Sequence of chain 1.B:
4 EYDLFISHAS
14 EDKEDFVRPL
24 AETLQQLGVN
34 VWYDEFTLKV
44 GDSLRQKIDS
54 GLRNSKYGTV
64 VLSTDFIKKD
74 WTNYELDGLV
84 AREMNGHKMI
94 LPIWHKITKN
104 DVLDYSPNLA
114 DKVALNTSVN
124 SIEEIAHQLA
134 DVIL

The protein below binds the small molecule below.
Small molecule (SMILES): Nc1cccc2cc[n+]([C@@H]3O[C@H](COP(=O)(O)OP(=O)(O)OC[C@H]4O[C@@H](n5cnc6c(N)ncnc65)[C@H](O)[C@@H]4O)[C@@H](O)[C@H]3O)cc12

Binding-site contacts:
Ligand atom O1 contacts residue LYS72 of chain 1.B at 4.0 Å.
Ligand atom O12 contacts residue ASP37 of chain 1.B at 4.0 Å.
Ligand atom O8 contacts residue LYS72 of chain 1.B at 2.8 Å (salt-bridge).
Ligand atom N6 contacts residue LEU41 of chain 1.B at 3.8 Å.
Ligand atom C17 contacts residue LEU41 of chain 1.B at 4.1 Å (hydrophobic).
Ligand atom O8 contacts residue SER13 of chain 1.B at 2.7 Å (h-bond).
Ligand atom C2 contacts residue ASP37 of chain 1.B at 4.0 Å.
Ligand atom O10 contacts residue TRP74 of chain 1.B at 3.6 Å.
Ligand atom O9 contacts residue TRP74 of chain 1.B at 4.1 Å.
Ligand atom C3 contacts residue HIS11 of chain 1.B at 3.6 Å.
Ligand atom P1 contacts residue LYS72 of chain 1.B at 4.1 Å.
Ligand atom O11 contacts residue GLU78 of chain 1.B at 3.3 Å (salt-bridge).
Ligand atom P contacts residue SER13 of chain 1.B at 4.0 Å.
Ligand atom O9 contacts residue LYS72 of chain 1.B at 3.2 Å (salt-bridge).
Ligand atom C20 contacts residue LEU47 of chain 1.B at 4.0 Å (hydrophobic).
Ligand atom C21 contacts residue LEU47 of chain 1.B at 4.2 Å (hydrophobic).
Ligand atom C1 contacts residue GLU78 of chain 1.B at 3.8 Å.
Ligand atom N6 contacts residue ASP37 of chain 1.B at 3.4 Å (salt-bridge).
Ligand atom C23 contacts residue TRP74 of chain 1.B at 3.6 Å (hydrophobic).
Ligand atom C22 contacts residue TRP74 of chain 1.B at 3.7 Å (hydrophobic).
Ligand atom C15 contacts residue ASP37 of chain 1.B at 3.8 Å.
Ligand atom C2 contacts residue GLU78 of chain 1.B at 3.9 Å.
Ligand atom P contacts residue LYS72 of chain 1.B at 3.4 Å.
Ligand atom C1 contacts residue ASP37 of chain 1.B at 3.7 Å.
Ligand atom O11 contacts residue ILE9 of chain 1.B at 4.1 Å.
Ligand atom O2 contacts residue TRP74 of chain 1.B at 3.7 Å.
Ligand atom O7 contacts residue SER13 of chain 1.B at 3.8 Å.
Ligand atom C19 contacts residue LEU47 of chain 1.B at 4.2 Å (hydrophobic).
Ligand atom O7 contacts residue LYS72 of chain 1.B at 3.1 Å (salt-bridge).
Ligand atom C3 contacts residue GLU78 of chain 1.B at 4.0 Å.
Ligand atom C2 contacts residue HIS11 of chain 1.B at 3.8 Å.
Ligand atom C contacts residue GLU78 of chain 1.B at 3.8 Å.
Ligand atom O1 contacts residue SER13 of chain 1.B at 4.2 Å.
Ligand atom O contacts residue TRP74 of chain 1.B at 3.8 Å.
Ligand atom O12 contacts residue GLU78 of chain 1.B at 3.1 Å (salt-bridge).
Ligand atom C4 contacts residue HIS11 of chain 1.B at 3.8 Å.
Ligand atom O10 contacts residue GLU78 of chain 1.B at 3.5 Å (salt-bridge).
Ligand atom O12 contacts residue TRP35 of chain 1.B at 4.1 Å.
Ligand atom O8 contacts residue ALA12 of chain 1.B at 4.1 Å.
Ligand atom O11 contacts residue HIS11 of chain 1.B at 3.5 Å (h-bond).